Sequence of chain 2.D:
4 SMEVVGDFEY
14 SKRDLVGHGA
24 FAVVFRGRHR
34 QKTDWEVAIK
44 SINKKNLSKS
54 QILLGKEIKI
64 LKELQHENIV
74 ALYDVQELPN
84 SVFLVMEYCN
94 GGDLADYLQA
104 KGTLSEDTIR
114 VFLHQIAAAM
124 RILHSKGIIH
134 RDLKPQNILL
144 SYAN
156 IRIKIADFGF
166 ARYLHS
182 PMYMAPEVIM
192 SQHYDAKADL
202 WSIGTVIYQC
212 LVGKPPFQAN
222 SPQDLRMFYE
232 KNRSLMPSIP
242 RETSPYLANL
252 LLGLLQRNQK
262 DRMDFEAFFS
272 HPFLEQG

Binding-site contacts:
Ligand atom CAW contacts residue CYS92 of chain 2.D at 3.4 Å (hydrophobic).
Ligand atom CAA contacts residue GLN139 of chain 2.D at 3.9 Å.
Ligand atom N1 contacts residue GLU90 of chain 2.D at 4.0 Å.
Ligand atom C5 contacts residue ALA41 of chain 2.D at 3.8 Å (hydrophobic).
Ligand atom CBE contacts residue GLY95 of chain 2.D at 3.7 Å.
Ligand atom CAM contacts residue VAL19 of chain 2.D at 4.0 Å (hydrophobic).
Ligand atom CAG contacts residue VAL27 of chain 2.D at 4.0 Å (hydrophobic).
Ligand atom CAA contacts residue ALA161 of chain 2.D at 3.8 Å (hydrophobic).
Ligand atom CAL contacts residue VAL19 of chain 2.D at 3.9 Å (hydrophobic).
Ligand atom CBA contacts residue VAL19 of chain 2.D at 4.0 Å (hydrophobic).
Ligand atom CBB contacts residue VAL19 of chain 2.D at 4.1 Å (hydrophobic).
Ligand atom C6 contacts residue CYS92 of chain 2.D at 3.6 Å (hydrophobic).
Ligand atom OAE contacts residue LYS43 of chain 2.D at 3.4 Å.
Ligand atom C6 contacts residue ALA41 of chain 2.D at 3.7 Å (hydrophobic).
Ligand atom CAL contacts residue GLY95 of chain 2.D at 3.6 Å.
Ligand atom CAI contacts residue VAL27 of chain 2.D at 3.6 Å (hydrophobic).
Ligand atom C5 contacts residue LEU142 of chain 2.D at 4.0 Å (hydrophobic).
Ligand atom CAG contacts residue GLY20 of chain 2.D at 3.9 Å.
Ligand atom CAD contacts residue VAL19 of chain 2.D at 3.9 Å (hydrophobic).
Ligand atom CBB contacts residue GLY95 of chain 2.D at 3.7 Å.
Ligand atom NAQ contacts residue CYS92 of chain 2.D at 2.7 Å (h-bond).
Ligand atom CAZ contacts residue VAL27 of chain 2.D at 3.8 Å (hydrophobic).
Ligand atom C2 contacts residue CYS92 of chain 2.D at 3.7 Å (hydrophobic).
Ligand atom OAU contacts residue VAL27 of chain 2.D at 3.8 Å.
Ligand atom N1 contacts residue CYS92 of chain 2.D at 3.0 Å (h-bond).
Ligand atom CAC contacts residue ASP96 of chain 2.D at 4.0 Å.
Ligand atom N1 contacts residue TYR91 of chain 2.D at 4.0 Å.
Ligand atom CAH contacts residue HIS21 of chain 2.D at 3.8 Å.
Ligand atom CAW contacts residue GLY95 of chain 2.D at 3.7 Å.
Ligand atom BR5 contacts residue MET89 of chain 2.D at 4.0 Å.
Ligand atom CAM contacts residue GLY95 of chain 2.D at 3.8 Å.
Ligand atom CAB contacts residue TYR91 of chain 2.D at 3.3 Å (hydrophobic).
Ligand atom CAI contacts residue VAL19 of chain 2.D at 4.0 Å (hydrophobic).
Ligand atom CBA contacts residue GLY95 of chain 2.D at 3.6 Å.
Ligand atom CAW contacts residue VAL19 of chain 2.D at 3.8 Å (hydrophobic).
Ligand atom BR5 contacts residue ALA41 of chain 2.D at 3.9 Å.
Ligand atom CAL contacts residue CYS92 of chain 2.D at 3.3 Å (hydrophobic).
Ligand atom C6 contacts residue GLU90 of chain 2.D at 3.3 Å.
Ligand atom C6 contacts residue LEU142 of chain 2.D at 3.9 Å (hydrophobic).
Ligand atom CAA contacts residue ASN140 of chain 2.D at 4.0 Å.

The protein below binds the small molecule below.
Small molecule (SMILES): CNC(=O)c1ccccc1Oc1nc(Nc2cc(OC)c(OC)c(OC)c2)ncc1Br